Sequence of chain 1.B:
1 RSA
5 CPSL

Sequence of chain 1.A:
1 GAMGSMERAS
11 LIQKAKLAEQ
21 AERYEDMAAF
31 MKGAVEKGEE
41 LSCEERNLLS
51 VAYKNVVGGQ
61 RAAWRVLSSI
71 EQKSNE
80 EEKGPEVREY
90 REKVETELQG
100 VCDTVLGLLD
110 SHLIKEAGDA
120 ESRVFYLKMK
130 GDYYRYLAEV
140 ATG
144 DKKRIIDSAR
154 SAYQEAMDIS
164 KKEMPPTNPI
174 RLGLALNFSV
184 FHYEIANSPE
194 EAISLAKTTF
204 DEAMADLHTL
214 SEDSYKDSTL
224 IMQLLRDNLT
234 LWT

The protein below binds the small molecule below.
Small molecule (SMILES): CCOC(=O)C(C)CBr

Binding-site contacts:
Ligand atom C4 contacts residue CYS5 of chain 1.B at 2.9 Å (hydrophobic).
Ligand atom C6 contacts residue CYS5 of chain 1.B at 3.3 Å (hydrophobic).
Ligand atom C3 contacts residue PRO172 of chain 1.A at 4.4 Å (hydrophobic).
Ligand atom C3 contacts residue LYS127 of chain 1.A at 2.9 Å.
Ligand atom O1 contacts residue LYS127 of chain 1.A at 4.2 Å.
Ligand atom C3 contacts residue GLY176 of chain 1.A at 4.3 Å.
Ligand atom O2 contacts residue PRO172 of chain 1.A at 3.5 Å (h-bond).
Ligand atom C1 contacts residue PRO172 of chain 1.A at 3.7 Å (hydrophobic).
Ligand atom C5 contacts residue PRO6 of chain 1.B at 3.4 Å (hydrophobic).
Ligand atom C1 contacts residue ILE224 of chain 1.A at 3.9 Å (hydrophobic).
Ligand atom O1 contacts residue CYS5 of chain 1.B at 3.6 Å (h-bond).
Ligand atom C6 contacts residue GLY176 of chain 1.A at 4.4 Å.
Ligand atom O2 contacts residue GLY176 of chain 1.A at 3.5 Å.
Ligand atom O2 contacts residue LEU177 of chain 1.A at 4.4 Å.
Ligand atom O2 contacts residue LYS127 of chain 1.A at 2.7 Å (salt-bridge).
Ligand atom C2 contacts residue PRO172 of chain 1.A at 3.8 Å (hydrophobic).
Ligand atom C4 contacts residue LYS127 of chain 1.A at 2.5 Å.
Ligand atom C2 contacts residue ILE173 of chain 1.A at 4.3 Å (hydrophobic).
Ligand atom C5 contacts residue CYS5 of chain 1.B at 1.8 Å (hydrophobic).
Ligand atom C5 contacts residue LYS127 of chain 1.A at 3.8 Å.
Ligand atom C3 contacts residue CYS5 of chain 1.B at 3.2 Å (hydrophobic).
Ligand atom O2 contacts residue ILE173 of chain 1.A at 3.6 Å.
Ligand atom C6 contacts residue LYS127 of chain 1.A at 1.5 Å.
Ligand atom C6 contacts residue ASN180 of chain 1.A at 4.1 Å.
Ligand atom O2 contacts residue CYS5 of chain 1.B at 3.8 Å.